Sequence of chain 1.D:
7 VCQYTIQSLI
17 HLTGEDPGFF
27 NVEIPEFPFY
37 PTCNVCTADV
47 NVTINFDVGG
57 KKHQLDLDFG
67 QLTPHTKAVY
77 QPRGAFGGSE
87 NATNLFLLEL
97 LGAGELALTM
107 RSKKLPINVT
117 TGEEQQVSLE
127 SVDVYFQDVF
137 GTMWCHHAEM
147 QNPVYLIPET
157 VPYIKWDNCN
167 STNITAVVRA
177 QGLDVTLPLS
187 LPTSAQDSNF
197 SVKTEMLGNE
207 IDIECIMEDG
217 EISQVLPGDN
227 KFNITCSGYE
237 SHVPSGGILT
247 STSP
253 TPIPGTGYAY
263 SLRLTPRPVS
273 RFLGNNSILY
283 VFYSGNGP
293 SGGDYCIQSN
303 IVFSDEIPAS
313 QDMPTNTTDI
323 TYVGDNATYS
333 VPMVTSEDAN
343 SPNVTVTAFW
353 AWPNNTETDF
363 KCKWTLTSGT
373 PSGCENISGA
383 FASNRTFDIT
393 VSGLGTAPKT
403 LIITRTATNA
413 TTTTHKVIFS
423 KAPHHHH

Binding-site contacts:
Ligand atom O7 contacts residue SER167 of chain 1.D at 3.7 Å.
Ligand atom O5 contacts residue ASN169 of chain 1.D at 2.5 Å (h-bond).
Ligand atom C8 contacts residue SER167 of chain 1.D at 3.8 Å.
Ligand atom O7 contacts residue THR168 of chain 1.D at 3.3 Å (h-bond).
Ligand atom C5 contacts residue SER167 of chain 1.D at 4.3 Å.
Ligand atom O6 contacts residue SER167 of chain 1.D at 3.7 Å.
Ligand atom C8 contacts residue ASN169 of chain 1.D at 4.0 Å.
Ligand atom C3 contacts residue ASN169 of chain 1.D at 3.8 Å.
Ligand atom O5 contacts residue SER167 of chain 1.D at 4.3 Å.
Ligand atom C4 contacts residue ASN169 of chain 1.D at 4.2 Å.
Ligand atom N2 contacts residue ASN169 of chain 1.D at 2.8 Å (h-bond).
Ligand atom C7 contacts residue THR168 of chain 1.D at 4.4 Å.
Ligand atom C7 contacts residue ASN169 of chain 1.D at 2.9 Å.
Ligand atom C2 contacts residue ASN169 of chain 1.D at 2.5 Å.
Ligand atom C5 contacts residue ASN169 of chain 1.D at 3.7 Å.
Ligand atom C1 contacts residue ASN169 of chain 1.D at 1.4 Å.
Ligand atom C1 contacts residue SER167 of chain 1.D at 3.7 Å.
Ligand atom O7 contacts residue ASN169 of chain 1.D at 2.7 Å (h-bond).
Ligand atom C7 contacts residue SER167 of chain 1.D at 3.9 Å.

This small molecule binds to this protein.
Small molecule (SMILES): CC(=O)N[C@@H]1[C@@H](O)[C@H](O)[C@@H](CO)O[C@H]1O